This small molecule binds to this protein.
Small molecule (SMILES): CC(=O)N[C@H]1[C@H](O[C@H]2[C@H](O)[C@@H](NC(C)=O)CO[C@@H]2CO)O[C@H](CO)[C@@H](O)[C@@H]1O

Binding-site contacts:
Ligand atom C6 contacts residue ASP155 of chain 57.F at 4.3 Å.
Ligand atom C7 contacts residue MET151 of chain 57.F at 4.0 Å (hydrophobic).
Ligand atom O7 contacts residue THR156 of chain 57.F at 2.4 Å.
Ligand atom N2 contacts residue HIS148 of chain 57.F at 2.8 Å (h-bond).
Ligand atom C6 contacts residue GLY157 of chain 57.F at 4.2 Å.
Ligand atom O6 contacts residue ASN154 of chain 57.F at 2.4 Å (h-bond).
Ligand atom C5 contacts residue THR156 of chain 57.F at 3.2 Å.
Ligand atom C2 contacts residue HIS148 of chain 57.F at 4.2 Å.
Ligand atom C8 contacts residue HIS148 of chain 57.F at 1.2 Å.
Ligand atom O4 contacts residue ASN154 of chain 57.F at 3.5 Å (h-bond).
Ligand atom C6 contacts residue THR156 of chain 57.F at 1.8 Å.
Ligand atom C8 contacts residue THR156 of chain 57.F at 2.9 Å.
Ligand atom N2 contacts residue THR156 of chain 57.F at 4.3 Å.
Ligand atom O5 contacts residue ASN154 of chain 57.F at 2.4 Å (h-bond).
Ligand atom C1 contacts residue MET151 of chain 57.F at 3.6 Å (hydrophobic).
Ligand atom C1 contacts residue GLY150 of chain 57.F at 3.8 Å.
Ligand atom O4 contacts residue THR156 of chain 57.F at 4.2 Å.
Ligand atom O6 contacts residue ASP155 of chain 57.F at 4.2 Å.
Ligand atom C2 contacts residue ASN154 of chain 57.F at 3.5 Å.
Ligand atom C1 contacts residue ASN154 of chain 57.F at 2.5 Å.
Ligand atom N2 contacts residue ASN154 of chain 57.F at 4.3 Å.
Ligand atom C4 contacts residue THR156 of chain 57.F at 4.1 Å.
Ligand atom C2 contacts residue MET151 of chain 57.F at 4.1 Å (hydrophobic).
Ligand atom O7 contacts residue HIS148 of chain 57.F at 3.3 Å (h-bond).
Ligand atom O5 contacts residue THR156 of chain 57.F at 3.8 Å.
Ligand atom C6 contacts residue ASN154 of chain 57.F at 3.0 Å.
Ligand atom O5 contacts residue ARG164 of chain 57.F at 4.3 Å.
Ligand atom N2 contacts residue MET151 of chain 57.F at 3.4 Å.
Ligand atom C7 contacts residue THR156 of chain 57.F at 3.4 Å.
Ligand atom C7 contacts residue HIS148 of chain 57.F at 2.3 Å.
Ligand atom C3 contacts residue ASN154 of chain 57.F at 3.5 Å.
Ligand atom C2 contacts residue GLY150 of chain 57.F at 4.5 Å.
Ligand atom C8 contacts residue MET151 of chain 57.F at 4.1 Å (hydrophobic).
Ligand atom C8 contacts residue GLY157 of chain 57.F at 4.5 Å.
Ligand atom C5 contacts residue ASN154 of chain 57.F at 2.1 Å.
Ligand atom N2 contacts residue GLY150 of chain 57.F at 4.1 Å.
Ligand atom C4 contacts residue ASN154 of chain 57.F at 3.2 Å.
Ligand atom O6 contacts residue THR156 of chain 57.F at 1.2 Å (h-bond).

Sequence of chain 57.F:
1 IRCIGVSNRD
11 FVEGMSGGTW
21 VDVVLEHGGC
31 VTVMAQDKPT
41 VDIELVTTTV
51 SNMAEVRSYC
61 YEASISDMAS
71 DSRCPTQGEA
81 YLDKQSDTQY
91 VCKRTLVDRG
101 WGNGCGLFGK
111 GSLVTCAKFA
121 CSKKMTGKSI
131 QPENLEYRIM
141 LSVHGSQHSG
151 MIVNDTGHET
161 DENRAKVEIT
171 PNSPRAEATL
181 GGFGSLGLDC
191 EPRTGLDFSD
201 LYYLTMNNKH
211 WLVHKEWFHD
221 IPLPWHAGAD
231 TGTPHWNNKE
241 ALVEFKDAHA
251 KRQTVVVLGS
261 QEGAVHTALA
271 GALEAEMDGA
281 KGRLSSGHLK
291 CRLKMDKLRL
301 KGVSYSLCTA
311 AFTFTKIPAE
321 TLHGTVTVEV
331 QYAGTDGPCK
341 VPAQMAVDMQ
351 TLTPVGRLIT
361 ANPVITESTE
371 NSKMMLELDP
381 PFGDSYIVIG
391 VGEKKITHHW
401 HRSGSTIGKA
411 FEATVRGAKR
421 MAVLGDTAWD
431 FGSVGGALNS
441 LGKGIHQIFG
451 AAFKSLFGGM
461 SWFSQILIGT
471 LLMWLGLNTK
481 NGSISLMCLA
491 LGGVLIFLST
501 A